This protein binds this small molecule.
Small molecule (SMILES): O=P(O)(O)OC[C@H]1O[C@](O)(CO)[C@@H](O)[C@@H]1O

Sequence of chain 1.A:
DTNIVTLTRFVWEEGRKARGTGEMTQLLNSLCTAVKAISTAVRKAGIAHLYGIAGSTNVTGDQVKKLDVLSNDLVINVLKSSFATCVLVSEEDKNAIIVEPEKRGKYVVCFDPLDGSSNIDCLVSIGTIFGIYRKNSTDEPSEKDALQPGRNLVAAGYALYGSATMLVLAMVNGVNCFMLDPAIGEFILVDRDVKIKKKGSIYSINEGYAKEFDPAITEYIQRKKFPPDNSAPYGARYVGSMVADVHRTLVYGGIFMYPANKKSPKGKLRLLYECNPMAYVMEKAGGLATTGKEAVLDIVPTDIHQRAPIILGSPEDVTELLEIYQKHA

Sequence of chain 2.A:
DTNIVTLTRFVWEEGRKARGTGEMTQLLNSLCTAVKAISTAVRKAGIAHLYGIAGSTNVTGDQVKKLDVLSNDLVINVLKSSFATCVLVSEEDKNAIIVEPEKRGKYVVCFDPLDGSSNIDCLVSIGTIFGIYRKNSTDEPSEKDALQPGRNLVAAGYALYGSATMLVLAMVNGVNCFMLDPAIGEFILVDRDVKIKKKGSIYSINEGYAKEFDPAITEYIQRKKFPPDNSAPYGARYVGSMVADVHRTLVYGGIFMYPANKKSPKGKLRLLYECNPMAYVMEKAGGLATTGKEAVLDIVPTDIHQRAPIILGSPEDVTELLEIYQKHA

Binding-site contacts:
Ligand atom O3P contacts residue ARG243 of chain 1.A at 3.5 Å (salt-bridge).
Ligand atom C1 contacts residue MG1 of chain 2.F at 3.6 Å.
Ligand atom O2P contacts residue ARG243 of chain 1.A at 2.9 Å (salt-bridge).
Ligand atom O2 contacts residue SER123 of chain 2.A at 4.0 Å.
Ligand atom O3P contacts residue TYR264 of chain 2.A at 3.9 Å.
Ligand atom O3 contacts residue GLY122 of chain 2.A at 3.6 Å.
Ligand atom O3 contacts residue MET248 of chain 2.A at 2.8 Å (h-bond).
Ligand atom C3 contacts residue ASP121 of chain 2.A at 3.6 Å.
Ligand atom O3P contacts residue ASN212 of chain 2.A at 3.0 Å (h-bond).
Ligand atom O3P contacts residue TYR244 of chain 2.A at 2.8 Å (h-bond).
Ligand atom O1P contacts residue TYR215 of chain 2.A at 2.6 Å (h-bond).
Ligand atom C1 contacts residue ARG276 of chain 2.A at 4.0 Å.
Ligand atom C3 contacts residue MET248 of chain 2.A at 3.5 Å (hydrophobic).
Ligand atom C6 contacts residue TYR244 of chain 2.A at 3.5 Å (hydrophobic).
Ligand atom C1 contacts residue GLU280 of chain 2.A at 3.5 Å.
Ligand atom C1 contacts residue PO41 of chain 2.C at 3.3 Å.
Ligand atom C4 contacts residue GLY246 of chain 2.A at 3.4 Å.
Ligand atom O5 contacts residue LYS274 of chain 2.A at 3.3 Å (salt-bridge).
Ligand atom O1 contacts residue PO41 of chain 2.C at 3.0 Å (h-bond).
Ligand atom O1 contacts residue ARG276 of chain 2.A at 3.7 Å.
Ligand atom C6 contacts residue GLY246 of chain 2.A at 3.7 Å.
Ligand atom O2 contacts residue PO41 of chain 2.C at 3.2 Å (h-bond).
Ligand atom O2P contacts residue ASN212 of chain 2.A at 4.0 Å.
Ligand atom O6 contacts residue TYR264 of chain 2.A at 3.5 Å.
Ligand atom C2 contacts residue PO41 of chain 2.C at 3.9 Å.
Ligand atom P contacts residue ARG243 of chain 1.A at 4.0 Å.
Ligand atom O2 contacts residue GLY122 of chain 2.A at 4.0 Å.
Ligand atom O3 contacts residue SER247 of chain 2.A at 3.5 Å.
Ligand atom P contacts residue ASN212 of chain 2.A at 3.8 Å.
Ligand atom P contacts residue TYR264 of chain 2.A at 3.8 Å.
Ligand atom O4 contacts residue MET248 of chain 2.A at 3.3 Å (h-bond).
Ligand atom O1P contacts residue TYR264 of chain 2.A at 2.6 Å (h-bond).
Ligand atom P contacts residue TYR215 of chain 2.A at 3.9 Å.
Ligand atom C6 contacts residue TYR264 of chain 2.A at 4.0 Å (hydrophobic).
Ligand atom O1 contacts residue LYS274 of chain 2.A at 3.1 Å.
Ligand atom O3 contacts residue ASP121 of chain 2.A at 2.7 Å (salt-bridge).
Ligand atom O6 contacts residue TYR244 of chain 2.A at 4.0 Å.
Ligand atom P contacts residue TYR244 of chain 2.A at 4.0 Å.
Ligand atom O6 contacts residue LYS274 of chain 2.A at 3.5 Å (salt-bridge).
Ligand atom C4 contacts residue MET248 of chain 2.A at 3.5 Å (hydrophobic).